Sequence of chain 1.C:
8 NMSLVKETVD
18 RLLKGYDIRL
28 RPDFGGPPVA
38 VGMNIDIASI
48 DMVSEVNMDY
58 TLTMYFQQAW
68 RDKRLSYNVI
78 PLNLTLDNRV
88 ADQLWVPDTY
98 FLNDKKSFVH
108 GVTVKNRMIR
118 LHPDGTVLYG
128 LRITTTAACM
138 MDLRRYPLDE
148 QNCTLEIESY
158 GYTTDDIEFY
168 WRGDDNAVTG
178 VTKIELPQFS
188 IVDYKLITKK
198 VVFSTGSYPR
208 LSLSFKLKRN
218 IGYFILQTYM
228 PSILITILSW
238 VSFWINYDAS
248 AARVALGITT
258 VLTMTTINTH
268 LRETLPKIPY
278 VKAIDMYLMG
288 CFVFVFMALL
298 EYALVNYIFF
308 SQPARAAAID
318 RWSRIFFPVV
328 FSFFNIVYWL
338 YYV

The protein below binds the small molecule below.
Small molecule (SMILES): CC(=O)N[C@@H]1[C@@H](O)[C@H](O)[C@@H](CO)O[C@H]1O

Binding-site contacts:
Ligand atom C5 contacts residue ASN80 of chain 1.C at 3.7 Å.
Ligand atom C4 contacts residue ASN80 of chain 1.C at 4.2 Å.
Ligand atom C6 contacts residue HIS119 of chain 1.C at 3.8 Å.
Ligand atom C1 contacts residue ASN80 of chain 1.C at 1.4 Å.
Ligand atom C8 contacts residue ASN80 of chain 1.C at 4.5 Å.
Ligand atom N2 contacts residue ASN80 of chain 1.C at 2.9 Å (h-bond).
Ligand atom C2 contacts residue ASN80 of chain 1.C at 2.5 Å.
Ligand atom C3 contacts residue ASN80 of chain 1.C at 3.8 Å.
Ligand atom C1 contacts residue HIS119 of chain 1.C at 4.0 Å.
Ligand atom C8 contacts residue PRO78 of chain 1.C at 4.3 Å (hydrophobic).
Ligand atom C5 contacts residue HIS119 of chain 1.C at 3.9 Å.
Ligand atom O5 contacts residue ASN80 of chain 1.C at 2.4 Å (h-bond).
Ligand atom O7 contacts residue ASN80 of chain 1.C at 4.2 Å.
Ligand atom O5 contacts residue HIS119 of chain 1.C at 3.3 Å (h-bond).
Ligand atom C7 contacts residue ASN80 of chain 1.C at 3.8 Å.